Binding-site contacts:
Ligand atom O01 contacts residue HIS178 of chain 1.J at 2.9 Å.
Ligand atom F01 contacts residue ILE114 of chain 1.J at 2.9 Å.
Ligand atom C03 contacts residue LEU121 of chain 1.J at 3.6 Å (hydrophobic).
Ligand atom F02 contacts residue MET174 of chain 1.J at 3.2 Å.
Ligand atom C27 contacts residue TRP182 of chain 1.J at 3.6 Å (hydrophobic).
Ligand atom C25 contacts residue TYR91 of chain 1.J at 3.1 Å (hydrophobic).
Ligand atom C11 contacts residue TRP117 of chain 1.J at 3.6 Å (hydrophobic).
Ligand atom C25 contacts residue MET28 of chain 1.J at 3.4 Å (hydrophobic).
Ligand atom O01 contacts residue TRP182 of chain 1.J at 3.6 Å (h-bond).
Ligand atom C10 contacts residue HIS178 of chain 1.J at 3.6 Å.
Ligand atom F01 contacts residue GLY118 of chain 1.J at 3.3 Å.
Ligand atom C24 contacts residue TYR91 of chain 1.J at 3.0 Å (hydrophobic).
Ligand atom C26 contacts residue TRP95 of chain 1.J at 3.3 Å (hydrophobic).
Ligand atom C06 contacts residue GLY118 of chain 1.J at 3.5 Å.
Ligand atom C06 contacts residue ILE114 of chain 1.J at 3.4 Å (hydrophobic).
Ligand atom C26 contacts residue HIS25 of chain 1.J at 3.5 Å.
Ligand atom N02 contacts residue TYR141 of chain 1.J at 2.8 Å (h-bond).
Ligand atom C25 contacts residue TRP95 of chain 1.J at 3.5 Å (hydrophobic).
Ligand atom C01 contacts residue TYR193 of chain 1.J at 3.6 Å (hydrophobic).
Ligand atom C03 contacts residue TYR141 of chain 1.J at 3.5 Å (hydrophobic).
Ligand atom O04 contacts residue HIS25 of chain 1.J at 2.9 Å (h-bond).
Ligand atom C26 contacts residue TRP182 of chain 1.J at 3.6 Å (hydrophobic).
Ligand atom O04 contacts residue TYR91 of chain 1.J at 2.6 Å (h-bond).
Ligand atom O02 contacts residue TYR141 of chain 1.J at 3.5 Å.
Ligand atom N03 contacts residue MET28 of chain 1.J at 3.6 Å.
Ligand atom O01 contacts residue TYR193 of chain 1.J at 3.5 Å (h-bond).
Ligand atom C24 contacts residue MET28 of chain 1.J at 3.4 Å (hydrophobic).
Ligand atom O02 contacts residue TYR193 of chain 1.J at 3.2 Å (h-bond).
Ligand atom O04 contacts residue MET28 of chain 1.J at 3.6 Å.
Ligand atom C19 contacts residue TYR141 of chain 1.J at 3.3 Å (hydrophobic).
Ligand atom C23 contacts residue MET28 of chain 1.J at 3.6 Å (hydrophobic).
Ligand atom O03 contacts residue TYR193 of chain 1.J at 2.1 Å (h-bond).
Ligand atom C09 contacts residue HIS178 of chain 1.J at 3.5 Å.
Ligand atom F01 contacts residue THR175 of chain 1.J at 3.3 Å.
Ligand atom O03 contacts residue HIS178 of chain 1.J at 2.6 Å (h-bond).
Ligand atom O04 contacts residue TRP95 of chain 1.J at 3.2 Å (h-bond).
Ligand atom F03 contacts residue HIS178 of chain 1.J at 3.3 Å.
Ligand atom F03 contacts residue THR175 of chain 1.J at 3.3 Å.
Ligand atom F03 contacts residue MET174 of chain 1.J at 3.2 Å.
Ligand atom C02 contacts residue TYR141 of chain 1.J at 3.6 Å (hydrophobic).

This small molecule binds to this protein.
Small molecule (SMILES): O=C1N2C=C(c3ccc(O)cc3)N=C(Cc3ccccc3)C2=N[C@@]1(Cc1ccc(C(F)(F)F)cc1)OO

Sequence of chain 1.J:
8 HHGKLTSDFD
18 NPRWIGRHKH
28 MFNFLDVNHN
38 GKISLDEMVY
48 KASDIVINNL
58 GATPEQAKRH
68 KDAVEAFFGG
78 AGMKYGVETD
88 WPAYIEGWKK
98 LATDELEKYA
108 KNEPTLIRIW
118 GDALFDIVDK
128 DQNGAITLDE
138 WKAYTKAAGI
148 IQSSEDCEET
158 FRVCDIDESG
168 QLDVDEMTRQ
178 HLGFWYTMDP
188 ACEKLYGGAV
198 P